Sequence of chain 29.B:
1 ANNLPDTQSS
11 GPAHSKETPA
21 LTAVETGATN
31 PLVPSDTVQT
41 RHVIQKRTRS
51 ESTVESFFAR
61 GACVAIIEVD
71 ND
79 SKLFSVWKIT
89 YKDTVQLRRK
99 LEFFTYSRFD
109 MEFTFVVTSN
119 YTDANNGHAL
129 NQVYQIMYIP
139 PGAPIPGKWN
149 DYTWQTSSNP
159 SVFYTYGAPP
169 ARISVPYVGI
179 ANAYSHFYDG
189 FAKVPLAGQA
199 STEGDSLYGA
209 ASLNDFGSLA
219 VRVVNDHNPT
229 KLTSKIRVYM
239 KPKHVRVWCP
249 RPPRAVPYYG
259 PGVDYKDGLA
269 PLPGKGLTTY

Sequence of chain 28.E:
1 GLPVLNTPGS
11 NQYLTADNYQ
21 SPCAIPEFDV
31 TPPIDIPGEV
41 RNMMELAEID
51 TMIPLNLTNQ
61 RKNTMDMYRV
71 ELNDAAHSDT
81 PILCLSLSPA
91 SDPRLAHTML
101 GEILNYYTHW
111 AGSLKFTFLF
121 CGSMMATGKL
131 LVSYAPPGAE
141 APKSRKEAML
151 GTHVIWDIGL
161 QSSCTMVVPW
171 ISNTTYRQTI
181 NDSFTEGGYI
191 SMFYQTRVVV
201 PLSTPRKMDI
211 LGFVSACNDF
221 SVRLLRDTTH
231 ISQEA

Binding-site contacts:
Ligand atom O1 contacts residue PHE214 of chain 29.B at 3.8 Å.
Ligand atom C21 contacts residue SER105 of chain 29.B at 3.8 Å.
Ligand atom C6 contacts residue TYR89 of chain 29.B at 3.7 Å (hydrophobic).
Ligand atom CL3 contacts residue PHE111 of chain 29.B at 3.8 Å.
Ligand atom C1 contacts residue TYR182 of chain 29.B at 3.8 Å (hydrophobic).
Ligand atom C12 contacts residue PHE111 of chain 29.B at 3.8 Å (hydrophobic).
Ligand atom C16 contacts residue ALA24 of chain 28.E at 3.8 Å (hydrophobic).
Ligand atom C13 contacts residue PHE111 of chain 29.B at 3.7 Å (hydrophobic).
Ligand atom C10 contacts residue TYR136 of chain 29.B at 3.5 Å (hydrophobic).
Ligand atom C20 contacts residue ILE171 of chain 29.B at 3.8 Å (hydrophobic).
Ligand atom C19 contacts residue LEU217 of chain 29.B at 3.8 Å (hydrophobic).
Ligand atom C17 contacts residue TYR136 of chain 29.B at 3.7 Å (hydrophobic).
Ligand atom O2 contacts residue VAL173 of chain 29.B at 3.4 Å.
Ligand atom C21 contacts residue HIS184 of chain 29.B at 3.6 Å.
Ligand atom C11 contacts residue ILE87 of chain 29.B at 3.8 Å (hydrophobic).
Ligand atom C12 contacts residue ILE87 of chain 29.B at 3.8 Å (hydrophobic).
Ligand atom CL2 contacts residue ILE25 of chain 28.E at 3.4 Å.
Ligand atom O3 contacts residue TYR89 of chain 29.B at 3.6 Å.
Ligand atom C2 contacts residue PHE214 of chain 29.B at 3.6 Å (hydrophobic).
Ligand atom O1 contacts residue MET109 of chain 29.B at 3.7 Å.
Ligand atom C9 contacts residue PHE214 of chain 29.B at 3.7 Å (hydrophobic).
Ligand atom C5 contacts residue TYR89 of chain 29.B at 3.5 Å (hydrophobic).
Ligand atom C14 contacts residue TYR136 of chain 29.B at 3.5 Å (hydrophobic).
Ligand atom CL2 contacts residue ALA24 of chain 28.E at 3.5 Å.
Ligand atom C20 contacts residue LEU217 of chain 29.B at 3.8 Å (hydrophobic).
Ligand atom C4 contacts residue MET109 of chain 29.B at 3.8 Å (hydrophobic).
Ligand atom CL3 contacts residue LEU217 of chain 29.B at 3.8 Å.
Ligand atom C16 contacts residue TYR136 of chain 29.B at 3.8 Å (hydrophobic).
Ligand atom CL2 contacts residue TYR136 of chain 29.B at 3.6 Å.
Ligand atom C21 contacts residue TYR182 of chain 29.B at 3.8 Å (hydrophobic).
Ligand atom O1 contacts residue ILE87 of chain 29.B at 3.7 Å.
Ligand atom C9 contacts residue VAL176 of chain 29.B at 3.6 Å (hydrophobic).
Ligand atom C7 contacts residue MET109 of chain 29.B at 3.3 Å (hydrophobic).
Ligand atom C13 contacts residue ILE87 of chain 29.B at 3.7 Å (hydrophobic).
Ligand atom O3 contacts residue PHE107 of chain 29.B at 3.6 Å.
Ligand atom C8 contacts residue MET109 of chain 29.B at 3.4 Å (hydrophobic).
Ligand atom C13 contacts residue MET109 of chain 29.B at 3.4 Å (hydrophobic).
Ligand atom C17 contacts residue ALA24 of chain 28.E at 3.7 Å (hydrophobic).
Ligand atom C7 contacts residue PHE214 of chain 29.B at 3.5 Å (hydrophobic).
Ligand atom C3 contacts residue MET109 of chain 29.B at 3.7 Å (hydrophobic).

The protein below binds the small molecule below.
Small molecule (SMILES): COc1ccc(OCc2ccc(COc3c(Cl)cccc3Cl)cc2)c(Cl)c1